Binding-site contacts:
Ligand atom C3 contacts residue ASN19 of chain 1.A at 4.0 Å.
Ligand atom C8 contacts residue ASN19 of chain 1.A at 4.3 Å.
Ligand atom C8 contacts residue ASN17 of chain 1.A at 2.9 Å.
Ligand atom C7 contacts residue ASN19 of chain 1.A at 3.2 Å.
Ligand atom C1 contacts residue ASN19 of chain 1.A at 1.8 Å.
Ligand atom C7 contacts residue ASN17 of chain 1.A at 3.3 Å.
Ligand atom O7 contacts residue ASN19 of chain 1.A at 2.8 Å (h-bond).
Ligand atom O5 contacts residue ASN19 of chain 1.A at 2.7 Å (h-bond).
Ligand atom O7 contacts residue ASN17 of chain 1.A at 3.8 Å.
Ligand atom C2 contacts residue ASN19 of chain 1.A at 3.0 Å.
Ligand atom C5 contacts residue ASN19 of chain 1.A at 4.1 Å.
Ligand atom N2 contacts residue ASN19 of chain 1.A at 3.3 Å (h-bond).
Ligand atom N2 contacts residue ASN17 of chain 1.A at 4.0 Å.

Sequence of chain 1.A:
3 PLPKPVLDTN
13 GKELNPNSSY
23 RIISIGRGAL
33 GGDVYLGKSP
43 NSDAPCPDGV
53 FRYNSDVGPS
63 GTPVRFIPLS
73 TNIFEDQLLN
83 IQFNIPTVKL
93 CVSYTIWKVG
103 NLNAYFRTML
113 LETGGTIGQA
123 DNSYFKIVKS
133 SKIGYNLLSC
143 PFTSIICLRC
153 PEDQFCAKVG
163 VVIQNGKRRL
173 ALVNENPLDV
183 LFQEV

This protein binds this small molecule.
Small molecule (SMILES): CC(=O)N[C@@H]1[C@@H](O)[C@H](O)[C@@H](CO)O[C@H]1O